Sequence of chain 1.C:
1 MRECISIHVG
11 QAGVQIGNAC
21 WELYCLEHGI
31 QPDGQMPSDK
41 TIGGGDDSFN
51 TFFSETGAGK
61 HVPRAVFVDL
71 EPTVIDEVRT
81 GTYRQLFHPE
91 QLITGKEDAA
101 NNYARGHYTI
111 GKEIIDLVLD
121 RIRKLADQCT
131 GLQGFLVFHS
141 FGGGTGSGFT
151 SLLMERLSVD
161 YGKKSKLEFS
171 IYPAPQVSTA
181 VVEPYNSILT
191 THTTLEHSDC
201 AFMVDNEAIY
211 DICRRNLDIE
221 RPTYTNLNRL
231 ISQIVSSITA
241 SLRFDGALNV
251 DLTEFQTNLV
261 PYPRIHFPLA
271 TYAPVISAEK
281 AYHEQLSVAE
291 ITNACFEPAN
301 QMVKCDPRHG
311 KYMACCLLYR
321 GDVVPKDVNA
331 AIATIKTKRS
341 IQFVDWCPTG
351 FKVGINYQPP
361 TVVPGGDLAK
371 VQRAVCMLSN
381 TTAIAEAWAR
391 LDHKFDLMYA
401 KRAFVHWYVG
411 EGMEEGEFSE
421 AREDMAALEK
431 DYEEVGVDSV

Sequence of chain 1.D:
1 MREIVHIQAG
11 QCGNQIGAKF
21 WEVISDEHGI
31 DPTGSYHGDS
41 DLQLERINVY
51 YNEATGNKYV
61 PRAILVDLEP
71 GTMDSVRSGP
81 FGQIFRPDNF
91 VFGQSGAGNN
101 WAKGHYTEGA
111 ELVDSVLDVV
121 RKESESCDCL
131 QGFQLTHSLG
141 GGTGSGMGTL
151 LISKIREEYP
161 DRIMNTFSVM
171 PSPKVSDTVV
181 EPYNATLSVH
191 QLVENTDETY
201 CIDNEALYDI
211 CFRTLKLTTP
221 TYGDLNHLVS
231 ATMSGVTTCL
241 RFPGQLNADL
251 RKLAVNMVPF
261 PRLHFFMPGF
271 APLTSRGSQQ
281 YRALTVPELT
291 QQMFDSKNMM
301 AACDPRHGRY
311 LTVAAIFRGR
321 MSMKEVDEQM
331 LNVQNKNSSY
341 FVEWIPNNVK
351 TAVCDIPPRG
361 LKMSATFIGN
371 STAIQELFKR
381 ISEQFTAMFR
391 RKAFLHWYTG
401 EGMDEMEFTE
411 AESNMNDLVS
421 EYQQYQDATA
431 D

This small molecule binds to this protein.
Small molecule (SMILES): COc1ccc(-c2ccc(OC)c(=O)cc2)c(OC)c1OC

Binding-site contacts:
Ligand atom OAN contacts residue ALA180 of chain 1.C at 3.4 Å.
Ligand atom OAN contacts residue VAL181 of chain 1.C at 3.0 Å (h-bond).
Ligand atom CAK contacts residue ASN256 of chain 1.D at 3.0 Å.
Ligand atom OAQ contacts residue CYS239 of chain 1.D at 3.0 Å.
Ligand atom CAT contacts residue LEU253 of chain 1.D at 3.8 Å (hydrophobic).
Ligand atom CAF contacts residue LEU253 of chain 1.D at 3.6 Å (hydrophobic).
Ligand atom CAJ contacts residue ASN256 of chain 1.D at 3.3 Å.
Ligand atom CAI contacts residue ASN256 of chain 1.D at 3.8 Å.
Ligand atom OAS contacts residue CYS239 of chain 1.D at 3.4 Å.
Ligand atom CAP contacts residue ASN348 of chain 1.D at 3.1 Å.
Ligand atom OAO contacts residue ASN256 of chain 1.D at 3.7 Å.
Ligand atom CAA contacts residue ALA248 of chain 1.D at 3.5 Å (hydrophobic).
Ligand atom CAR contacts residue LEU240 of chain 1.D at 3.1 Å (hydrophobic).
Ligand atom OAO contacts residue VAL181 of chain 1.C at 2.9 Å.
Ligand atom CAB contacts residue LEU246 of chain 1.D at 3.6 Å (hydrophobic).
Ligand atom CAP contacts residue VAL313 of chain 1.D at 3.4 Å (hydrophobic).
Ligand atom OAN contacts residue LYS350 of chain 1.D at 3.0 Å.
Ligand atom CAI contacts residue MET257 of chain 1.D at 3.6 Å (hydrophobic).
Ligand atom CAJ contacts residue LYS350 of chain 1.D at 3.3 Å.
Ligand atom CAB contacts residue ALA248 of chain 1.D at 3.3 Å (hydrophobic).
Ligand atom CAR contacts residue ASP249 of chain 1.D at 3.4 Å.
Ligand atom CAE contacts residue LEU253 of chain 1.D at 3.7 Å (hydrophobic).
Ligand atom CAH contacts residue ALA314 of chain 1.D at 3.7 Å (hydrophobic).
Ligand atom OAN contacts residue ASN256 of chain 1.D at 3.1 Å.
Ligand atom OAQ contacts residue ALA248 of chain 1.D at 2.8 Å.
Ligand atom CAL contacts residue ASN256 of chain 1.D at 2.8 Å.
Ligand atom CAC contacts residue LEU253 of chain 1.D at 3.8 Å (hydrophobic).
Ligand atom OAO contacts residue LYS350 of chain 1.D at 3.6 Å.
Ligand atom CAV contacts residue ALA314 of chain 1.D at 3.8 Å (hydrophobic).
Ligand atom CAD contacts residue LEU253 of chain 1.D at 3.6 Å (hydrophobic).
Ligand atom CAR contacts residue ALA248 of chain 1.D at 3.0 Å (hydrophobic).
Ligand atom CAK contacts residue LYS350 of chain 1.D at 3.1 Å.
Ligand atom OAU contacts residue ALA314 of chain 1.D at 3.1 Å.
Ligand atom CAL contacts residue LYS350 of chain 1.D at 3.4 Å.
Ligand atom CAP contacts residue ASN256 of chain 1.D at 3.6 Å.
Ligand atom CAP contacts residue THR312 of chain 1.D at 3.7 Å.
Ligand atom CAA contacts residue LEU246 of chain 1.D at 3.6 Å (hydrophobic).
Ligand atom CAI contacts residue LYS350 of chain 1.D at 3.4 Å.
Ligand atom CAP contacts residue VAL181 of chain 1.C at 3.4 Å (hydrophobic).
Ligand atom CAM contacts residue ASN256 of chain 1.D at 3.3 Å.